Sequence of chain 1.A:
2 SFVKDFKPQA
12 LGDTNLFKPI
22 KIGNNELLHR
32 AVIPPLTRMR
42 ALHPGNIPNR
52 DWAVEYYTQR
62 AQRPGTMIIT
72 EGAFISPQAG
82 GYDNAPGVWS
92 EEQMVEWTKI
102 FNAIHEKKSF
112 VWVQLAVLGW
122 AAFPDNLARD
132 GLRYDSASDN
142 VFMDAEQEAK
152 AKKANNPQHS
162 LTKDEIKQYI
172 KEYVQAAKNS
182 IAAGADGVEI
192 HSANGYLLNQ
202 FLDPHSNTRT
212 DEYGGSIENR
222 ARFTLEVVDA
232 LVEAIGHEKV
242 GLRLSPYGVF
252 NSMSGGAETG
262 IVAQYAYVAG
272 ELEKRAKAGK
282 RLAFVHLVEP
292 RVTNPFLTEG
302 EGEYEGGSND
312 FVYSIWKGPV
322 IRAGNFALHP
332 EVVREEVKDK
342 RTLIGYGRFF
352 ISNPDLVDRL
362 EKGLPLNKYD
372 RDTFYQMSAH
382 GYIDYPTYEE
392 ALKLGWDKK

The small molecule below binds the protein below.
Small molecule (SMILES): C=C(C)[C@@H]1CC=C(C)C(=O)C1

Binding-site contacts:
Ligand atom CAF contacts residue TYR376 of chain 1.A at 3.4 Å (hydrophobic).
Ligand atom CAJ contacts residue TYR197 of chain 1.A at 3.1 Å (hydrophobic).
Ligand atom CAE contacts residue FMN1 of chain 1.B at 3.6 Å.
Ligand atom CAA contacts residue TYR83 of chain 1.A at 3.6 Å (hydrophobic).
Ligand atom CAC contacts residue ASN195 of chain 1.A at 3.8 Å.
Ligand atom CAG contacts residue TYR197 of chain 1.A at 3.4 Å (hydrophobic).
Ligand atom CAF contacts residue THR38 of chain 1.A at 3.2 Å.
Ligand atom CAB contacts residue ALA117 of chain 1.A at 3.6 Å (hydrophobic).
Ligand atom CAJ contacts residue FMN1 of chain 1.B at 3.2 Å.
Ligand atom CAH contacts residue FMN1 of chain 1.B at 3.9 Å.
Ligand atom CAC contacts residue PHE251 of chain 1.A at 3.9 Å (hydrophobic).
Ligand atom CAB contacts residue THR38 of chain 1.A at 3.9 Å.
Ligand atom CAB contacts residue GLY73 of chain 1.A at 4.0 Å.
Ligand atom CAG contacts residue FMN1 of chain 1.B at 3.2 Å.
Ligand atom CAF contacts residue TYR197 of chain 1.A at 3.4 Å (hydrophobic).
Ligand atom CAK contacts residue THR38 of chain 1.A at 3.5 Å.
Ligand atom CAE contacts residue TYR197 of chain 1.A at 3.2 Å (hydrophobic).
Ligand atom CAC contacts residue PRO296 of chain 1.A at 3.9 Å (hydrophobic).
Ligand atom OAD contacts residue FMN1 of chain 1.B at 3.0 Å.
Ligand atom CAJ contacts residue ASN195 of chain 1.A at 3.9 Å.
Ligand atom CAC contacts residue FMN1 of chain 1.B at 3.5 Å.
Ligand atom CAH contacts residue THR38 of chain 1.A at 3.1 Å.
Ligand atom OAD contacts residue ASN195 of chain 1.A at 2.9 Å (h-bond).
Ligand atom CAF contacts residue FMN1 of chain 1.B at 3.9 Å.
Ligand atom CAC contacts residue TYR197 of chain 1.A at 3.9 Å (hydrophobic).
Ligand atom CAJ contacts residue HIS192 of chain 1.A at 3.5 Å.
Ligand atom CAG contacts residue HIS192 of chain 1.A at 3.6 Å.
Ligand atom CAI contacts residue TYR197 of chain 1.A at 3.2 Å (hydrophobic).
Ligand atom CAB contacts residue LEU119 of chain 1.A at 4.1 Å (hydrophobic).
Ligand atom CAA contacts residue THR38 of chain 1.A at 3.3 Å.
Ligand atom CAC contacts residue PHE297 of chain 1.A at 4.1 Å (hydrophobic).
Ligand atom CAE contacts residue TYR376 of chain 1.A at 3.3 Å (hydrophobic).
Ligand atom OAD contacts residue TYR197 of chain 1.A at 3.1 Å.
Ligand atom CAK contacts residue FMN1 of chain 1.B at 3.8 Å.
Ligand atom CAA contacts residue LEU119 of chain 1.A at 4.2 Å (hydrophobic).
Ligand atom OAD contacts residue HIS192 of chain 1.A at 2.7 Å (h-bond).
Ligand atom CAI contacts residue FMN1 of chain 1.B at 3.4 Å.
Ligand atom CAB contacts residue FMN1 of chain 1.B at 4.2 Å.
Ligand atom CAK contacts residue TYR197 of chain 1.A at 3.2 Å (hydrophobic).
Ligand atom CAG contacts residue THR38 of chain 1.A at 4.1 Å.